Sequence of chain 1.A:
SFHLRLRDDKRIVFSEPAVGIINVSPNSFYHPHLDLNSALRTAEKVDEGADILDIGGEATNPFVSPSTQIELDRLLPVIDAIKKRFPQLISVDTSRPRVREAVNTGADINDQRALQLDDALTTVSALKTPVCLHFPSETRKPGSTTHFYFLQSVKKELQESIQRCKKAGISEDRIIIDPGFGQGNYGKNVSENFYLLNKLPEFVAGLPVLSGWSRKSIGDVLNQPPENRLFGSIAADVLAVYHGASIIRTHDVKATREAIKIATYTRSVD

Binding-site contacts:
Ligand atom C2 contacts residue LYS238 of chain 1.A at 3.7 Å.
Ligand atom N4 contacts residue ASP199 of chain 1.A at 2.6 Å (salt-bridge).
Ligand atom C3 contacts residue TYR207 of chain 1.A at 3.4 Å (hydrophobic).
Ligand atom C3 contacts residue ARG272 of chain 1.A at 3.6 Å.
Ligand atom N11 contacts residue LEU232 of chain 1.A at 3.7 Å.
Ligand atom C10 contacts residue TYR207 of chain 1.A at 3.3 Å (hydrophobic).
Ligand atom N14 contacts residue TYR207 of chain 1.A at 3.3 Å (h-bond).
Ligand atom N11 contacts residue CYS152 of chain 1.A at 3.7 Å.
Ligand atom N9 contacts residue ARG272 of chain 1.A at 3.7 Å.
Ligand atom N11 contacts residue ASP199 of chain 1.A at 2.9 Å (salt-bridge).
Ligand atom O22 contacts residue GLN204 of chain 1.A at 2.9 Å (h-bond).
Ligand atom N8 contacts residue ASP111 of chain 1.A at 2.8 Å (salt-bridge).
Ligand atom C12 contacts residue GLN132 of chain 1.A at 3.5 Å.
Ligand atom C15 contacts residue LYS238 of chain 1.A at 3.6 Å.
Ligand atom C16 contacts residue LYS238 of chain 1.A at 3.5 Å.
Ligand atom O23 contacts residue SER239 of chain 1.A at 2.8 Å (h-bond).
Ligand atom C18 contacts residue LYS238 of chain 1.A at 3.5 Å.
Ligand atom C5 contacts residue ARG272 of chain 1.A at 3.5 Å.
Ligand atom C2 contacts residue ASP199 of chain 1.A at 3.7 Å.
Ligand atom N9 contacts residue ASN130 of chain 1.A at 3.1 Å (h-bond).
Ligand atom N8 contacts residue ARG272 of chain 1.A at 3.3 Å (salt-bridge).
Ligand atom C12 contacts residue ARG272 of chain 1.A at 3.3 Å.
Ligand atom C19 contacts residue GLY203 of chain 1.A at 3.7 Å.
Ligand atom O1 contacts residue GLY234 of chain 1.A at 3.6 Å (h-bond).
Ligand atom N6 contacts residue ARG272 of chain 1.A at 3.4 Å (salt-bridge).
Ligand atom N6 contacts residue LYS238 of chain 1.A at 3.1 Å (salt-bridge).
Ligand atom N8 contacts residue GLN132 of chain 1.A at 3.4 Å (h-bond).
Ligand atom N6 contacts residue TYR207 of chain 1.A at 3.2 Å (h-bond).
Ligand atom N4 contacts residue MSE154 of chain 1.A at 3.6 Å (h-bond).
Ligand atom C7 contacts residue ASP199 of chain 1.A at 3.2 Å.
Ligand atom C12 contacts residue ASP111 of chain 1.A at 3.6 Å.
Ligand atom C21 contacts residue SER239 of chain 1.A at 3.4 Å.
Ligand atom N11 contacts residue ASN130 of chain 1.A at 2.8 Å (h-bond).
Ligand atom C17 contacts residue TYR207 of chain 1.A at 3.7 Å (hydrophobic).
Ligand atom O1 contacts residue LYS238 of chain 1.A at 2.7 Å (salt-bridge).
Ligand atom O22 contacts residue SER239 of chain 1.A at 2.7 Å (h-bond).
Ligand atom C12 contacts residue TYR207 of chain 1.A at 3.7 Å (hydrophobic).
Ligand atom O23 contacts residue LYS238 of chain 1.A at 3.6 Å.
Ligand atom C10 contacts residue ARG272 of chain 1.A at 3.3 Å.
Ligand atom C7 contacts residue ASN130 of chain 1.A at 3.7 Å.

This small molecule binds to this protein.
Small molecule (SMILES): Nc1nc(O)c2nc(CNc3ccc(C(=O)O)cc3)cnc2n1